Binding-site contacts:
Ligand atom C8 contacts residue LYS82 of chain 1.D at 3.4 Å.
Ligand atom C2 contacts residue GLY81 of chain 1.D at 3.4 Å.
Ligand atom O2' contacts residue ARG367 of chain 1.E at 3.3 Å (salt-bridge).
Ligand atom O3A contacts residue GLY39 of chain 1.D at 3.1 Å (h-bond).
Ligand atom O3G contacts residue GLY383 of chain 1.E at 3.1 Å (h-bond).
Ligand atom O2B contacts residue GLY39 of chain 1.D at 3.2 Å.
Ligand atom O2B contacts residue GLY41 of chain 1.D at 2.8 Å (h-bond).
Ligand atom C4' contacts residue ARG465 of chain 1.D at 3.4 Å.
Ligand atom O2A contacts residue GLY41 of chain 1.D at 3.0 Å.
Ligand atom O3' contacts residue ARG465 of chain 1.D at 3.3 Å (salt-bridge).
Ligand atom O1A contacts residue SER43 of chain 1.D at 3.2 Å.
Ligand atom O2B contacts residue LYS42 of chain 1.D at 3.0 Å (salt-bridge).
Ligand atom O3B contacts residue GLY39 of chain 1.D at 3.2 Å (h-bond).
Ligand atom O2G contacts residue MG1 of chain 1.N at 2.5 Å.
Ligand atom N6 contacts residue SER378 of chain 1.E at 2.9 Å (h-bond).
Ligand atom O3B contacts residue MG1 of chain 1.N at 3.3 Å.
Ligand atom N7 contacts residue ALA379 of chain 1.E at 3.2 Å.
Ligand atom O1B contacts residue MG1 of chain 1.N at 2.7 Å.
Ligand atom PG contacts residue SER381 of chain 1.E at 3.3 Å.
Ligand atom PG contacts residue GLN422 of chain 1.D at 3.4 Å.
Ligand atom O2G contacts residue GLN422 of chain 1.D at 2.4 Å (h-bond).
Ligand atom C3' contacts residue GLU384 of chain 1.E at 3.2 Å.
Ligand atom PG contacts residue MG1 of chain 1.N at 3.1 Å.
Ligand atom O3B contacts residue SER381 of chain 1.E at 2.7 Å (h-bond).
Ligand atom N1 contacts residue GLY81 of chain 1.D at 3.0 Å.
Ligand atom O2B contacts residue ALA40 of chain 1.D at 3.3 Å (h-bond).
Ligand atom N7 contacts residue SER378 of chain 1.E at 3.2 Å (h-bond).
Ligand atom O1B contacts residue SER43 of chain 1.D at 2.9 Å (h-bond).
Ligand atom O3G contacts residue SER381 of chain 1.E at 2.6 Å (h-bond).
Ligand atom O2A contacts residue SER43 of chain 1.D at 3.3 Å (h-bond).
Ligand atom S1G contacts residue ASN38 of chain 1.D at 3.1 Å (h-bond).
Ligand atom S1G contacts residue LYS42 of chain 1.D at 3.3 Å (salt-bridge).
Ligand atom O1A contacts residue MG1 of chain 1.N at 3.4 Å.
Ligand atom O3G contacts residue THR382 of chain 1.E at 3.1 Å (h-bond).
Ligand atom O3A contacts residue SER381 of chain 1.E at 3.4 Å.
Ligand atom O3G contacts residue MG1 of chain 1.N at 3.1 Å.
Ligand atom O3' contacts residue GLU384 of chain 1.E at 2.7 Å (salt-bridge).
Ligand atom O2A contacts residue THR44 of chain 1.D at 3.0 Å (h-bond).
Ligand atom O3' contacts residue GLN284 of chain 1.E at 3.4 Å.
Ligand atom O2A contacts residue LYS42 of chain 1.D at 3.4 Å (salt-bridge).

Sequence of chain 1.E:
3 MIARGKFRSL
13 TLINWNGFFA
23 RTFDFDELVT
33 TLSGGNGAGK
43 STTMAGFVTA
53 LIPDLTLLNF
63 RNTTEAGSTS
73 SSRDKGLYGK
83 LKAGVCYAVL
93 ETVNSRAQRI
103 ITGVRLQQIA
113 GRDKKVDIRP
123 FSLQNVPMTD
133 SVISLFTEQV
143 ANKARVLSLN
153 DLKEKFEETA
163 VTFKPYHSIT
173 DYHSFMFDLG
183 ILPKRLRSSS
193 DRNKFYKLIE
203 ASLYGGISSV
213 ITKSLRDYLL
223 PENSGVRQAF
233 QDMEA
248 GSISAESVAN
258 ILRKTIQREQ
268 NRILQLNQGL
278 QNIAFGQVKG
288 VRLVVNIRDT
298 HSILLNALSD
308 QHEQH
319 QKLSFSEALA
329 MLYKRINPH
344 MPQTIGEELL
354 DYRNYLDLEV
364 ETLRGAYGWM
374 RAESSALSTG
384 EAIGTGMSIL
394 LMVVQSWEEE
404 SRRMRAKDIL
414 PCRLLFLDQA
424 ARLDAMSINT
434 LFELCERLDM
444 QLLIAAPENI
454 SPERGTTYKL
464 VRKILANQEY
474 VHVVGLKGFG

Sequence of chain 1.D:
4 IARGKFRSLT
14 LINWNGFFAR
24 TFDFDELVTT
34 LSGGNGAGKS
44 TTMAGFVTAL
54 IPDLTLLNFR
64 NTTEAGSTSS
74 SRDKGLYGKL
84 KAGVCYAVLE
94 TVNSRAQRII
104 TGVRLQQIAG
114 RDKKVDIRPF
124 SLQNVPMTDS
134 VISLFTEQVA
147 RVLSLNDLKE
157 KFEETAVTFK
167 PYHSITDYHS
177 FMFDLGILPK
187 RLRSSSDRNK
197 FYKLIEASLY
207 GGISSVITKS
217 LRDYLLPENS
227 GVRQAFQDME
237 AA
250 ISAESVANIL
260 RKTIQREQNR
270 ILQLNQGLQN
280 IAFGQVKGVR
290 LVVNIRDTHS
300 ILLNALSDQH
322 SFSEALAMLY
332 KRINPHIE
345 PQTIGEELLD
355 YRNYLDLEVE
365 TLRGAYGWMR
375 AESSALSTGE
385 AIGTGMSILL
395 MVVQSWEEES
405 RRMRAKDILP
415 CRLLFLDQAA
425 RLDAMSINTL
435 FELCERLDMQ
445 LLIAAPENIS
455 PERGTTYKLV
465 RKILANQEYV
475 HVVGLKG

The protein below binds the small molecule below.
Small molecule (SMILES): Nc1ncnc2c1ncn2[C@@H]1O[C@H](COP(=O)(O)OP(=O)(O)OP(O)(O)=S)[C@@H](O)[C@H]1O